Binding-site contacts:
Ligand atom C2 contacts residue GLU188 of chain 1.G at 3.6 Å.
Ligand atom O4 contacts residue MET276 of chain 1.G at 4.3 Å.
Ligand atom O4 contacts residue ALA209 of chain 1.G at 4.0 Å.
Ligand atom O1 contacts residue GLU188 of chain 1.G at 2.7 Å (salt-bridge).
Ligand atom C1 contacts residue THR244 of chain 1.G at 3.8 Å.
Ligand atom C1 contacts residue ASP212 of chain 1.G at 3.7 Å.
Ligand atom O3 contacts residue ARG210 of chain 1.G at 3.6 Å (salt-bridge).
Ligand atom O4 contacts residue ARG87 of chain 1.G at 4.2 Å.
Ligand atom C1 contacts residue ALA209 of chain 1.G at 3.5 Å (hydrophobic).
Ligand atom O2 contacts residue GLU188 of chain 1.G at 3.2 Å (salt-bridge).
Ligand atom O2 contacts residue ASP212 of chain 1.G at 4.0 Å.
Ligand atom O3 contacts residue MG1 of chain 1.LA at 3.9 Å.
Ligand atom O3 contacts residue GLY211 of chain 1.G at 2.9 Å (h-bond).
Ligand atom C2 contacts residue ALA209 of chain 1.G at 3.7 Å (hydrophobic).
Ligand atom C1 contacts residue GLY211 of chain 1.G at 3.8 Å.
Ligand atom C2 contacts residue ASP212 of chain 1.G at 4.5 Å.
Ligand atom O4 contacts residue LYS186 of chain 1.G at 3.5 Å (salt-bridge).
Ligand atom O3 contacts residue GLU188 of chain 1.G at 4.4 Å.
Ligand atom O4 contacts residue MET207 of chain 1.G at 4.2 Å.
Ligand atom O3 contacts residue THR244 of chain 1.G at 2.8 Å (h-bond).
Ligand atom O4 contacts residue THR244 of chain 1.G at 3.6 Å (h-bond).
Ligand atom O1 contacts residue MG1 of chain 1.LA at 2.0 Å.
Ligand atom O3 contacts residue ALA209 of chain 1.G at 3.2 Å.
Ligand atom O2 contacts residue LYS186 of chain 1.G at 2.7 Å (salt-bridge).
Ligand atom O2 contacts residue ALA209 of chain 1.G at 4.3 Å.
Ligand atom O1 contacts residue ASP212 of chain 1.G at 2.7 Å (salt-bridge).
Ligand atom O4 contacts residue MG1 of chain 1.LA at 4.0 Å.
Ligand atom C2 contacts residue MG1 of chain 1.LA at 2.7 Å.
Ligand atom C1 contacts residue GLU188 of chain 1.G at 3.4 Å.
Ligand atom O1 contacts residue GLY211 of chain 1.G at 3.8 Å.
Ligand atom C2 contacts residue LYS186 of chain 1.G at 3.4 Å.
Ligand atom C2 contacts residue THR244 of chain 1.G at 4.1 Å.
Ligand atom O2 contacts residue MG1 of chain 1.LA at 2.0 Å.
Ligand atom C1 contacts residue MG1 of chain 1.LA at 2.7 Å.
Ligand atom O3 contacts residue ASP212 of chain 1.G at 3.8 Å.
Ligand atom O1 contacts residue ALA209 of chain 1.G at 3.9 Å.

The small molecule below binds the protein below.
Small molecule (SMILES): O=C([O-])C(=O)[O-]

Sequence of chain 1.G:
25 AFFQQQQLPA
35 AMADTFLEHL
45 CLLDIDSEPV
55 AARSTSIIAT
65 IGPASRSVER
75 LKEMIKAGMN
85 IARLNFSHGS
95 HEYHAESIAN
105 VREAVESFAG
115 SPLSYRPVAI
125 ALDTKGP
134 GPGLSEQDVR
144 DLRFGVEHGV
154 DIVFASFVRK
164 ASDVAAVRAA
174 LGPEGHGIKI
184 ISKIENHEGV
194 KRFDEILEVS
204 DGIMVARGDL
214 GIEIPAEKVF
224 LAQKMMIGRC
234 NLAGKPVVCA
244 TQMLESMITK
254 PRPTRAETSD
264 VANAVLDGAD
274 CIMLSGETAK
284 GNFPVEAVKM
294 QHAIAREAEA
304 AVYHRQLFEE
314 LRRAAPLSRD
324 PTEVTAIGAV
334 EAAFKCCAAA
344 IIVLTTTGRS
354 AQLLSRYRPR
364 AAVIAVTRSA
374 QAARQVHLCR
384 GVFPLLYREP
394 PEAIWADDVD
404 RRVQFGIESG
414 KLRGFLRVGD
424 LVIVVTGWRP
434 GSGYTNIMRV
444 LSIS